The protein below binds the small molecule below.
Small molecule (SMILES): Cc1cc(O)ccc1O

Sequence of chain 1.F:
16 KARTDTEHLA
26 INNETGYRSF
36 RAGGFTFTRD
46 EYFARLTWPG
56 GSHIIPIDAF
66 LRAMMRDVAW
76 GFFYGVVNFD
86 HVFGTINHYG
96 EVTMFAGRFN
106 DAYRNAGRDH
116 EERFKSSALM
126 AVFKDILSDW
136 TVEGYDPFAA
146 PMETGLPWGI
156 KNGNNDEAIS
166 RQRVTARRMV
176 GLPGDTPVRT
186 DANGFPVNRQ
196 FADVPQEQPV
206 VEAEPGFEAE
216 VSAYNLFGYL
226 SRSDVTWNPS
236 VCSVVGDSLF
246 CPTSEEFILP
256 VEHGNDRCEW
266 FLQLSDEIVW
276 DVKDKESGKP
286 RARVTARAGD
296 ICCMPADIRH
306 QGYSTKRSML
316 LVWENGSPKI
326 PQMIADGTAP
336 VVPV

Binding-site contacts:
Ligand atom C7 contacts residue FE1 of chain 1.M at 4.1 Å.
Ligand atom C2 contacts residue LEU254 of chain 1.F at 3.9 Å (hydrophobic).
Ligand atom O9 contacts residue THR248 of chain 1.F at 3.6 Å.
Ligand atom C4 contacts residue LEU254 of chain 1.F at 3.9 Å (hydrophobic).
Ligand atom C2 contacts residue PHE78 of chain 1.F at 4.0 Å (hydrophobic).
Ligand atom C5 contacts residue VAL317 of chain 1.F at 3.8 Å (hydrophobic).
Ligand atom C4 contacts residue TRP232 of chain 1.F at 3.9 Å (hydrophobic).
Ligand atom C5 contacts residue LEU315 of chain 1.F at 3.9 Å (hydrophobic).
Ligand atom C1 contacts residue LEU254 of chain 1.F at 4.0 Å (hydrophobic).
Ligand atom C2 contacts residue TRP75 of chain 1.F at 3.9 Å (hydrophobic).
Ligand atom O9 contacts residue PRO234 of chain 1.F at 3.4 Å.
Ligand atom C6 contacts residue PHE266 of chain 1.F at 3.7 Å (hydrophobic).
Ligand atom C7 contacts residue PHE78 of chain 1.F at 3.0 Å (hydrophobic).
Ligand atom C5 contacts residue TRP275 of chain 1.F at 4.0 Å (hydrophobic).
Ligand atom O1 contacts residue FE1 of chain 1.M at 1.8 Å.
Ligand atom O9 contacts residue TRP232 of chain 1.F at 3.2 Å.
Ligand atom C5 contacts residue TRP232 of chain 1.F at 4.1 Å (hydrophobic).
Ligand atom O1 contacts residue HIS258 of chain 1.F at 3.3 Å (h-bond).
Ligand atom O1 contacts residue PHE78 of chain 1.F at 4.2 Å.
Ligand atom O1 contacts residue GLU264 of chain 1.F at 3.7 Å.
Ligand atom C3 contacts residue LEU254 of chain 1.F at 3.5 Å (hydrophobic).
Ligand atom C6 contacts residue FE1 of chain 1.M at 3.9 Å.
Ligand atom C3 contacts residue TRP75 of chain 1.F at 3.7 Å (hydrophobic).
Ligand atom C1 contacts residue FE1 of chain 1.M at 3.1 Å.
Ligand atom C6 contacts residue VAL317 of chain 1.F at 4.0 Å (hydrophobic).
Ligand atom C5 contacts residue GLU250 of chain 1.F at 3.4 Å.
Ligand atom C4 contacts residue PRO234 of chain 1.F at 3.4 Å (hydrophobic).
Ligand atom C7 contacts residue TRP75 of chain 1.F at 3.3 Å (hydrophobic).
Ligand atom C3 contacts residue PRO234 of chain 1.F at 3.4 Å (hydrophobic).
Ligand atom C6 contacts residue LEU254 of chain 1.F at 4.3 Å (hydrophobic).
Ligand atom O1 contacts residue HIS305 of chain 1.F at 3.1 Å (h-bond).
Ligand atom C5 contacts residue PRO234 of chain 1.F at 4.1 Å (hydrophobic).
Ligand atom C4 contacts residue GLU250 of chain 1.F at 3.4 Å.
Ligand atom O9 contacts residue ASN233 of chain 1.F at 3.6 Å.
Ligand atom C2 contacts residue FE1 of chain 1.M at 4.0 Å.
Ligand atom O9 contacts residue GLU250 of chain 1.F at 2.5 Å (salt-bridge).
Ligand atom C7 contacts residue HIS258 of chain 1.F at 4.1 Å.
Ligand atom O1 contacts residue PHE266 of chain 1.F at 4.0 Å.
Ligand atom C6 contacts residue TRP275 of chain 1.F at 3.9 Å (hydrophobic).
Ligand atom C2 contacts residue PRO234 of chain 1.F at 4.1 Å (hydrophobic).